Binding-site contacts:
Ligand atom C5' contacts residue VAL178 of chain 43.E at 4.5 Å (hydrophobic).
Ligand atom C1' contacts residue TRP47 of chain 43.D at 4.3 Å (hydrophobic).
Ligand atom N6 contacts residue TYR50 of chain 43.D at 4.2 Å.
Ligand atom C4 contacts residue TRP47 of chain 43.D at 3.9 Å (hydrophobic).
Ligand atom O4' contacts residue TRP47 of chain 43.D at 4.1 Å.
Ligand atom N9 contacts residue TRP47 of chain 43.D at 3.9 Å.
Ligand atom N1 contacts residue THR48 of chain 43.D at 4.0 Å.
Ligand atom C8 contacts residue TRP47 of chain 43.D at 3.8 Å (hydrophobic).
Ligand atom N1 contacts residue TRP47 of chain 43.D at 4.3 Å.
Ligand atom O4' contacts residue LYS143 of chain 43.D at 4.1 Å.
Ligand atom N7 contacts residue TRP47 of chain 43.D at 3.7 Å.
Ligand atom C6 contacts residue TRP47 of chain 43.D at 3.9 Å (hydrophobic).
Ligand atom C6 contacts residue THR48 of chain 43.D at 4.2 Å.
Ligand atom OP2 contacts residue VAL178 of chain 43.E at 4.5 Å.
Ligand atom N6 contacts residue THR48 of chain 43.D at 3.3 Å (h-bond).
Ligand atom N6 contacts residue TRP47 of chain 43.D at 3.8 Å.
Ligand atom C5 contacts residue TRP47 of chain 43.D at 3.8 Å (hydrophobic).
Ligand atom OP2 contacts residue GLY49 of chain 43.E at 4.2 Å.
Ligand atom N3 contacts residue TRP47 of chain 43.D at 4.1 Å.
Ligand atom C2 contacts residue TRP47 of chain 43.D at 4.2 Å (hydrophobic).

This small molecule binds to this protein.
Small molecule (SMILES): Nc1ncnc2c1ncn2[C@@H]1O[C@H](COO[C@@H]2C[C@@H](CO[P](=O)(O)O[C@H]3[C@@H](O)[C@H](n4cnc5c(N)ncnc54)O[C@@H]3COP(=O)=O)O[C@H]2n2ccc(=O)[nH]c2=O)[C@@H](OOP(O)OC[C@H]2O[C@@H](n3ccc(=O)[nH]c3=O)[C@H](O)[C@@H]2O)[C@H]1O.Op1oo1

Sequence of chain 43.D:
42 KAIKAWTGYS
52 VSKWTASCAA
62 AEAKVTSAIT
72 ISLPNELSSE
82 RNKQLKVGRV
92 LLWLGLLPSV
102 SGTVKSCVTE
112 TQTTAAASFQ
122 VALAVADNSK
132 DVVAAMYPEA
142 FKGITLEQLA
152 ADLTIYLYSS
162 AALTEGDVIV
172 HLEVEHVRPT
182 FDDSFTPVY

Sequence of chain 43.E:
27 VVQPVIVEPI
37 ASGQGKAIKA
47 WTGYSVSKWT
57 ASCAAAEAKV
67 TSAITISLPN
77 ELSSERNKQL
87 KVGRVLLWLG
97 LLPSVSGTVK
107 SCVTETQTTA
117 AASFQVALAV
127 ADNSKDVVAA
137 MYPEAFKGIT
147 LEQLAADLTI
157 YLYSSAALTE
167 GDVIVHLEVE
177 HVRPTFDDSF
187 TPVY